Sequence of chain 1.S:
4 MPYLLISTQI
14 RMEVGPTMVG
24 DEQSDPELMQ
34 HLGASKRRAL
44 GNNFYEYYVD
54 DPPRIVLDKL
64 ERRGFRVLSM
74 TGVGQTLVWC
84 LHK

Sequence of chain 1.I:
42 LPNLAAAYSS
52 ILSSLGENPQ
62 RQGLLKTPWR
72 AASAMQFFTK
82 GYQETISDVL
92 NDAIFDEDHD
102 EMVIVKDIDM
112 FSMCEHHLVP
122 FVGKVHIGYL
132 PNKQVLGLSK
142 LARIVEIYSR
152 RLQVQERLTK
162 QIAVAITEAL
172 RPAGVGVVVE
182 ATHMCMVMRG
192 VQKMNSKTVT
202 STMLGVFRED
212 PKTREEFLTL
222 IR

Binding-site contacts:
Ligand atom CZ contacts residue ARG14 of chain 1.S at 4.1 Å.
Ligand atom CE1 contacts residue MET15 of chain 1.S at 4.3 Å (hydrophobic).
Ligand atom C contacts residue VAL76 of chain 1.T at 4.3 Å (hydrophobic).
Ligand atom CG contacts residue VAL76 of chain 1.T at 3.8 Å (hydrophobic).
Ligand atom CE2 contacts residue ARG14 of chain 1.S at 4.3 Å.
Ligand atom CD2 contacts residue ILE13 of chain 1.S at 3.5 Å (hydrophobic).
Ligand atom CE2 contacts residue GLN78 of chain 1.S at 3.8 Å.
Ligand atom CE1 contacts residue VAL76 of chain 1.T at 4.0 Å (hydrophobic).
Ligand atom CD2 contacts residue VAL76 of chain 1.T at 3.7 Å (hydrophobic).
Ligand atom CB contacts residue VAL76 of chain 1.T at 3.4 Å (hydrophobic).
Ligand atom CB contacts residue GLY77 of chain 1.T at 4.1 Å.
Ligand atom CD1 contacts residue ILE13 of chain 1.S at 3.9 Å (hydrophobic).
Ligand atom N contacts residue GLN78 of chain 1.S at 2.4 Å (h-bond).
Ligand atom CG contacts residue ILE13 of chain 1.S at 3.7 Å (hydrophobic).
Ligand atom CD1 contacts residue THR79 of chain 1.T at 4.2 Å.
Ligand atom C contacts residue GLU210 of chain 1.I at 4.2 Å.
Ligand atom O contacts residue THR79 of chain 1.T at 4.0 Å.
Ligand atom CD2 contacts residue GLN78 of chain 1.S at 3.5 Å.
Ligand atom CZ contacts residue LEU80 of chain 1.S at 4.3 Å (hydrophobic).
Ligand atom CZ contacts residue MET15 of chain 1.S at 4.0 Å (hydrophobic).
Ligand atom CE2 contacts residue ILE13 of chain 1.S at 3.5 Å (hydrophobic).
Ligand atom CB contacts residue THR79 of chain 1.T at 4.3 Å.
Ligand atom CA contacts residue GLU210 of chain 1.I at 4.2 Å.
Ligand atom CZ contacts residue GLN12 of chain 1.S at 3.8 Å.
Ligand atom CZ contacts residue ILE13 of chain 1.S at 3.7 Å (hydrophobic).
Ligand atom CE2 contacts residue GLN12 of chain 1.S at 3.4 Å.
Ligand atom CE1 contacts residue ILE13 of chain 1.S at 3.9 Å (hydrophobic).
Ligand atom C contacts residue GLY77 of chain 1.T at 3.9 Å.
Ligand atom O contacts residue GLN78 of chain 1.T at 4.1 Å.
Ligand atom CA contacts residue ILE13 of chain 1.S at 4.1 Å (hydrophobic).
Ligand atom O contacts residue GLU210 of chain 1.I at 3.8 Å.
Ligand atom CB contacts residue GLN78 of chain 1.S at 3.6 Å.
Ligand atom N contacts residue GLU210 of chain 1.I at 3.5 Å (salt-bridge).
Ligand atom C contacts residue GLN78 of chain 1.S at 3.6 Å.
Ligand atom C contacts residue THR79 of chain 1.T at 4.1 Å.
Ligand atom CA contacts residue GLN78 of chain 1.S at 3.3 Å.
Ligand atom N contacts residue ILE13 of chain 1.S at 3.4 Å (h-bond).
Ligand atom CD1 contacts residue VAL76 of chain 1.T at 3.7 Å (hydrophobic).
Ligand atom CA contacts residue THR79 of chain 1.T at 4.2 Å.
Ligand atom C contacts residue GLN78 of chain 1.T at 4.0 Å.

A small-molecule ligand and the protein it binds are described below.
Small molecule (SMILES): N[C@@H](Cc1ccccc1)C(=O)O

Sequence of chain 1.T:
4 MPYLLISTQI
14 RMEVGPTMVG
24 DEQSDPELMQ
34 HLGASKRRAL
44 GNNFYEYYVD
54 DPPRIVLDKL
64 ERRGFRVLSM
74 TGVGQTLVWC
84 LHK